Binding-site contacts:
Ligand atom O3 contacts residue ALA105 of chain 2.A at 3.9 Å.
Ligand atom O4 contacts residue ASP215 of chain 2.A at 4.3 Å.
Ligand atom O3 contacts residue ASP88 of chain 2.A at 2.5 Å (salt-bridge).
Ligand atom C1 contacts residue LEU214 of chain 2.A at 4.2 Å (hydrophobic).
Ligand atom C5 contacts residue ASP215 of chain 2.A at 3.6 Å.
Ligand atom O4 contacts residue GLY213 of chain 2.A at 3.9 Å.
Ligand atom C5 contacts residue PHE128 of chain 2.A at 3.8 Å (hydrophobic).
Ligand atom C3 contacts residue GLY106 of chain 2.A at 4.3 Å.
Ligand atom C6 contacts residue ASP215 of chain 2.A at 2.8 Å.
Ligand atom C5 contacts residue LEU214 of chain 2.A at 4.4 Å (hydrophobic).
Ligand atom C3 contacts residue PHE128 of chain 2.A at 3.6 Å (hydrophobic).
Ligand atom O3 contacts residue PHE128 of chain 2.A at 3.9 Å.
Ligand atom O6 contacts residue ASP215 of chain 2.A at 2.6 Å (salt-bridge).
Ligand atom C4 contacts residue ALA87 of chain 2.A at 4.4 Å (hydrophobic).
Ligand atom C6 contacts residue PHE128 of chain 2.A at 4.4 Å (hydrophobic).
Ligand atom C3 contacts residue ASP88 of chain 2.A at 3.6 Å.
Ligand atom O3 contacts residue ASN130 of chain 2.A at 3.3 Å (h-bond).
Ligand atom C4 contacts residue PHE128 of chain 2.A at 3.9 Å (hydrophobic).
Ligand atom O5 contacts residue LEU214 of chain 2.A at 3.8 Å.
Ligand atom O2 contacts residue GLY106 of chain 2.A at 4.4 Å.
Ligand atom O4 contacts residue ALA105 of chain 2.A at 4.0 Å.
Ligand atom C6 contacts residue ILE216 of chain 2.A at 3.4 Å (hydrophobic).
Ligand atom O4 contacts residue LEU214 of chain 2.A at 3.7 Å.
Ligand atom O5 contacts residue ASP215 of chain 2.A at 3.2 Å (salt-bridge).
Ligand atom C2 contacts residue ASN130 of chain 2.A at 4.4 Å.
Ligand atom C2 contacts residue ALA105 of chain 2.A at 4.3 Å (hydrophobic).
Ligand atom C4 contacts residue ASP88 of chain 2.A at 3.4 Å.
Ligand atom C2 contacts residue LEU214 of chain 2.A at 4.1 Å (hydrophobic).
Ligand atom O3 contacts residue GLY106 of chain 2.A at 3.1 Å (h-bond).
Ligand atom O4 contacts residue ALA87 of chain 2.A at 4.4 Å.
Ligand atom O3 contacts residue ASP215 of chain 2.A at 2.6 Å (salt-bridge).
Ligand atom C3 contacts residue ASP215 of chain 2.A at 3.5 Å.
Ligand atom O2 contacts residue ASN130 of chain 2.A at 3.7 Å.
Ligand atom C6 contacts residue LEU214 of chain 2.A at 4.3 Å (hydrophobic).
Ligand atom O4 contacts residue LEU214 of chain 2.A at 2.9 Å (h-bond).
Ligand atom C3 contacts residue ASN130 of chain 2.A at 3.8 Å.
Ligand atom O4 contacts residue ASP215 of chain 2.A at 4.2 Å.
Ligand atom C4 contacts residue LEU214 of chain 2.A at 4.3 Å (hydrophobic).
Ligand atom O4 contacts residue ASP88 of chain 2.A at 2.9 Å (salt-bridge).
Ligand atom O6 contacts residue ILE216 of chain 2.A at 3.4 Å.

Sequence of chain 2.A:
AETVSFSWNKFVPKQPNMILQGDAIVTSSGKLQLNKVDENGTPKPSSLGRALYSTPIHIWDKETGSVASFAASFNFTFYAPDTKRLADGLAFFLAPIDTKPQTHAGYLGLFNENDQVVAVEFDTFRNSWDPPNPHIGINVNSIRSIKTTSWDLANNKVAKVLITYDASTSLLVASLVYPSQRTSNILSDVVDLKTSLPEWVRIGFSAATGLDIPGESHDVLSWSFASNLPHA

A protein and the small-molecule ligand that binds it are described below.
Small molecule (SMILES): CC(=O)N[C@H]1CO[C@H](CO)[C@@H](O[C@@H]2O[C@H](CO)[C@H](O)[C@H](O)[C@H]2O)[C@@H]1O